Binding-site contacts:
Ligand atom O5 contacts residue ILE144 of chain 1.B at 3.1 Å.
Ligand atom C2 contacts residue ASN133 of chain 1.B at 2.4 Å.
Ligand atom C7 contacts residue ASN133 of chain 1.B at 4.1 Å.
Ligand atom N2 contacts residue TRP185 of chain 1.B at 4.0 Å.
Ligand atom C3 contacts residue ASN133 of chain 1.B at 3.8 Å.
Ligand atom C6 contacts residue ILE144 of chain 1.B at 4.0 Å (hydrophobic).
Ligand atom C1 contacts residue ASN133 of chain 1.B at 1.4 Å.
Ligand atom O7 contacts residue MET170 of chain 1.B at 3.6 Å.
Ligand atom N2 contacts residue MET170 of chain 1.B at 4.4 Å.
Ligand atom C8 contacts residue TRP185 of chain 1.B at 3.9 Å (hydrophobic).
Ligand atom C7 contacts residue MET170 of chain 1.B at 4.0 Å (hydrophobic).
Ligand atom C4 contacts residue ASN133 of chain 1.B at 4.2 Å.
Ligand atom C7 contacts residue TRP185 of chain 1.B at 4.5 Å (hydrophobic).
Ligand atom O5 contacts residue PRO142 of chain 1.B at 4.4 Å.
Ligand atom O5 contacts residue ASN133 of chain 1.B at 2.4 Å (h-bond).
Ligand atom C5 contacts residue ASN133 of chain 1.B at 3.7 Å.
Ligand atom C5 contacts residue ILE144 of chain 1.B at 3.9 Å (hydrophobic).
Ligand atom C1 contacts residue ILE144 of chain 1.B at 3.5 Å (hydrophobic).
Ligand atom N2 contacts residue ASN133 of chain 1.B at 2.9 Å (h-bond).

Sequence of chain 1.B:
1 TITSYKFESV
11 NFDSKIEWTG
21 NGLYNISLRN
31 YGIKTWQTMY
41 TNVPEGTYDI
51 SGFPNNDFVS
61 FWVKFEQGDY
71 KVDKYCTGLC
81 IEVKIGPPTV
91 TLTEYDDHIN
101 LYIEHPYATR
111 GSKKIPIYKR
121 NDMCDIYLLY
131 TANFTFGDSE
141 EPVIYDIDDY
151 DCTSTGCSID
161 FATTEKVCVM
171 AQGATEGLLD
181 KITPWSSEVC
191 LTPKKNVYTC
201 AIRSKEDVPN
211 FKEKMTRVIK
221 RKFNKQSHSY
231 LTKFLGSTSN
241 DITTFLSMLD

The small molecule below binds the protein below.
Small molecule (SMILES): CC(=O)N[C@@H]1[C@@H](O)[C@H](O)[C@@H](CO)O[C@H]1O